Sequence of chain 1.A:
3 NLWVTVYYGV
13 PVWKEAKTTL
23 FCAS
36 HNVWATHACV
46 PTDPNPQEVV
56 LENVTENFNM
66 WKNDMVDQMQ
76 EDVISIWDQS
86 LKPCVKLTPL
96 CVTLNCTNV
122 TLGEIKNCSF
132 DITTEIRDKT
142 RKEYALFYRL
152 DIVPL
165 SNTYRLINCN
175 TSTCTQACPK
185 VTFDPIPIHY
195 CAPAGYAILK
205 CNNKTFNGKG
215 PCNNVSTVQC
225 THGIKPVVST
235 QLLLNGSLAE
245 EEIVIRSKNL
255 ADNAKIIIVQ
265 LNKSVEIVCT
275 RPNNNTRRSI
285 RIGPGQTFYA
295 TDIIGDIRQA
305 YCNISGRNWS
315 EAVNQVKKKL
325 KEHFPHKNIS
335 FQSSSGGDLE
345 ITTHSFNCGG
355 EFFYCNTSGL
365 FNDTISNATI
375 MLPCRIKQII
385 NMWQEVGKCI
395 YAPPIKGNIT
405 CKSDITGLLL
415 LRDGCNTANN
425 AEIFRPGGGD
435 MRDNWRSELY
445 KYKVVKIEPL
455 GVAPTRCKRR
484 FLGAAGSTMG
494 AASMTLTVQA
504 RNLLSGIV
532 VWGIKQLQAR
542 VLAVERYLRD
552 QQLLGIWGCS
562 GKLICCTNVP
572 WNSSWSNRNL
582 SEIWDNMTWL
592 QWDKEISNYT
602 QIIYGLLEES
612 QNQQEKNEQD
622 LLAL

Binding-site contacts:
Ligand atom C7 contacts residue ASN599 of chain 1.A at 3.3 Å.
Ligand atom C3 contacts residue ASN599 of chain 1.A at 3.7 Å.
Ligand atom C4 contacts residue ASN599 of chain 1.A at 4.2 Å.
Ligand atom C2 contacts residue ASN599 of chain 1.A at 2.4 Å.
Ligand atom C8 contacts residue ASN599 of chain 1.A at 3.8 Å.
Ligand atom C5 contacts residue ASN599 of chain 1.A at 3.7 Å.
Ligand atom N2 contacts residue ASN599 of chain 1.A at 2.8 Å (h-bond).
Ligand atom C1 contacts residue ASN599 of chain 1.A at 1.5 Å.
Ligand atom O5 contacts residue ASN599 of chain 1.A at 2.4 Å (h-bond).
Ligand atom O7 contacts residue ASN599 of chain 1.A at 3.4 Å.

This protein binds this small molecule.
Small molecule (SMILES): CC(=O)N[C@@H]1[C@@H](O)[C@H](O)[C@@H](CO)O[C@H]1O